Binding-site contacts:
Ligand atom CL1 contacts residue ASN246 of chain 1.A at 3.8 Å.
Ligand atom C17 contacts residue PHE251 of chain 1.A at 3.7 Å (hydrophobic).
Ligand atom F14 contacts residue THR143 of chain 1.A at 3.6 Å.
Ligand atom C12 contacts residue THR143 of chain 1.A at 3.9 Å.
Ligand atom N10 contacts residue ASN288 of chain 1.A at 2.9 Å (h-bond).
Ligand atom F14 contacts residue THR244 of chain 1.A at 3.1 Å.
Ligand atom O09 contacts residue GLU239 of chain 1.A at 3.8 Å.
Ligand atom CL1 contacts residue PHE245 of chain 1.A at 3.6 Å.
Ligand atom C11 contacts residue TRP290 of chain 1.A at 3.7 Å (hydrophobic).
Ligand atom CL1 contacts residue PHE251 of chain 1.A at 3.7 Å.
Ligand atom C08 contacts residue TRP290 of chain 1.A at 3.7 Å (hydrophobic).
Ligand atom O09 contacts residue ILE240 of chain 1.A at 3.5 Å.
Ligand atom O03 contacts residue GLY336 of chain 1.A at 3.5 Å.
Ligand atom C13 contacts residue VAL141 of chain 1.A at 3.8 Å (hydrophobic).
Ligand atom F14 contacts residue SER142 of chain 1.A at 3.2 Å.
Ligand atom C13 contacts residue THR244 of chain 1.A at 3.7 Å.
Ligand atom C20 contacts residue ASN288 of chain 1.A at 3.9 Å.
Ligand atom F14 contacts residue VAL141 of chain 1.A at 3.7 Å.
Ligand atom CL1 contacts residue VAL141 of chain 1.A at 3.9 Å.
Ligand atom C18 contacts residue ASN288 of chain 1.A at 3.4 Å.
Ligand atom C07 contacts residue ASN288 of chain 1.A at 3.9 Å.
Ligand atom C15 contacts residue VAL141 of chain 1.A at 3.9 Å (hydrophobic).
Ligand atom N10 contacts residue MET289 of chain 1.A at 3.8 Å.
Ligand atom O09 contacts residue GLY336 of chain 1.A at 3.6 Å.
Ligand atom C18 contacts residue TRP290 of chain 1.A at 3.9 Å (hydrophobic).
Ligand atom C11 contacts residue GLU239 of chain 1.A at 3.7 Å.
Ligand atom O09 contacts residue THR143 of chain 1.A at 3.9 Å.
Ligand atom C08 contacts residue GLU239 of chain 1.A at 3.7 Å.
Ligand atom C19 contacts residue GLU239 of chain 1.A at 3.7 Å.
Ligand atom N10 contacts residue GLU239 of chain 1.A at 3.5 Å.
Ligand atom F14 contacts residue MET338 of chain 1.A at 3.6 Å.
Ligand atom C06 contacts residue GLY336 of chain 1.A at 3.5 Å.
Ligand atom C07 contacts residue TRP290 of chain 1.A at 3.9 Å (hydrophobic).
Ligand atom C08 contacts residue ASN288 of chain 1.A at 3.8 Å.
Ligand atom C07 contacts residue MET289 of chain 1.A at 3.8 Å (hydrophobic).
Ligand atom C11 contacts residue ASN288 of chain 1.A at 3.6 Å.
Ligand atom C20 contacts residue ASP237 of chain 1.A at 3.3 Å.
Ligand atom C12 contacts residue MET338 of chain 1.A at 3.6 Å (hydrophobic).
Ligand atom C15 contacts residue THR244 of chain 1.A at 3.7 Å.
Ligand atom N10 contacts residue TRP290 of chain 1.A at 3.4 Å (h-bond).

A small-molecule ligand and the protein it binds are described below.
Small molecule (SMILES): CCOC(=O)N1CCC[C@H](C(=O)Nc2ccc(Cl)c(F)c2)C1

Sequence of chain 1.A:
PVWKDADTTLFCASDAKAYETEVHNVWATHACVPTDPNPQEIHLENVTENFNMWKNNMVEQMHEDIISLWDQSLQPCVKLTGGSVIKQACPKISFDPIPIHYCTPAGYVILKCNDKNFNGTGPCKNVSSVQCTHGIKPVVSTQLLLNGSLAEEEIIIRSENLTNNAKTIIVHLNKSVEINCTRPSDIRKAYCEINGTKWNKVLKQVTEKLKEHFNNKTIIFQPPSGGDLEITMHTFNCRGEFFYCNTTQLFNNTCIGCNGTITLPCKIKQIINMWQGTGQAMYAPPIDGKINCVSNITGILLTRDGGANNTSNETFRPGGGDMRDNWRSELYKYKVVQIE